Sequence of chain 4.E:
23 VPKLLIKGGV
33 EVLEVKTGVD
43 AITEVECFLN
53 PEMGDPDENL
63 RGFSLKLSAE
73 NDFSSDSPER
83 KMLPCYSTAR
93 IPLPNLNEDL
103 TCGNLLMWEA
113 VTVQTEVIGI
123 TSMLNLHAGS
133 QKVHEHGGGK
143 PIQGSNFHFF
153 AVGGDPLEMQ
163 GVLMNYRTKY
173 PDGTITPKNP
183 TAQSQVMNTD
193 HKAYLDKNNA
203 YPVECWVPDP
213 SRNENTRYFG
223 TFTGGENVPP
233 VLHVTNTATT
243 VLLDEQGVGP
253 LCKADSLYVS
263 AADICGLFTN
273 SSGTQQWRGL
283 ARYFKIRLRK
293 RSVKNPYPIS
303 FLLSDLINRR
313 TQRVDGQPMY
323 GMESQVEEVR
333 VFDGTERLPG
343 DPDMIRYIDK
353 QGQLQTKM

Sequence of chain 4.A:
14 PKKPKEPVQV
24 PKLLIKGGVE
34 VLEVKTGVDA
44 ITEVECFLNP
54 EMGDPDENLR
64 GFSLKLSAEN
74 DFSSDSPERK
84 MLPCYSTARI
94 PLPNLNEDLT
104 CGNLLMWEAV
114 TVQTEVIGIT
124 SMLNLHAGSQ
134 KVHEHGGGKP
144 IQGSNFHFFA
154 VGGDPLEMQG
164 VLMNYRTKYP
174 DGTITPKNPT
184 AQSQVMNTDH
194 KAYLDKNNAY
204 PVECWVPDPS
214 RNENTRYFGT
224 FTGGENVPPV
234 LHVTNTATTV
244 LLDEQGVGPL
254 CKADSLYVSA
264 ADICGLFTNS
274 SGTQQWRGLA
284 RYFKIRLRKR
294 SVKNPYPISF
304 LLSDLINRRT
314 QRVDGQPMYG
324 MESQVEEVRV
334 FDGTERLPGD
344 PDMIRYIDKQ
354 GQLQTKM

This small molecule binds to this protein.
Small molecule (SMILES): CC(=O)N[C@H]1[C@H]([C@H](O)[C@H](O)CO)O[C@@](O[C@H](CO)[C@@H](O)[C@@H]2O[C@@H](C(=O)O)C[C@H](O)[C@H]2NC(C)=O)(C(=O)O)C[C@@H]1O

Binding-site contacts:
Ligand atom O1B contacts residue ASN272 of chain 4.A at 3.7 Å.
Ligand atom C11 contacts residue PHE270 of chain 4.A at 3.8 Å (hydrophobic).
Ligand atom N5 contacts residue ASN272 of chain 4.A at 3.1 Å (h-bond).
Ligand atom C10 contacts residue GLN278 of chain 4.A at 4.0 Å.
Ligand atom C11 contacts residue GLN278 of chain 4.A at 3.4 Å.
Ligand atom C11 contacts residue LEU62 of chain 4.A at 4.0 Å (hydrophobic).
Ligand atom O1A contacts residue SER274 of chain 4.A at 2.3 Å (h-bond).
Ligand atom O8 contacts residue THR276 of chain 4.A at 3.2 Å.
Ligand atom C8 contacts residue GLN278 of chain 4.A at 3.7 Å.
Ligand atom C9 contacts residue LEU67 of chain 4.A at 3.9 Å (hydrophobic).
Ligand atom C11 contacts residue ASN272 of chain 4.A at 3.4 Å.
Ligand atom C11 contacts residue PHE65 of chain 4.A at 3.7 Å (hydrophobic).
Ligand atom O9 contacts residue LEU67 of chain 4.A at 3.2 Å.
Ligand atom C10 contacts residue LEU62 of chain 4.A at 3.9 Å (hydrophobic).
Ligand atom O8 contacts residue ASN272 of chain 4.A at 3.5 Å (h-bond).
Ligand atom C7 contacts residue GLN278 of chain 4.A at 3.8 Å.
Ligand atom C11 contacts residue THR276 of chain 4.A at 3.7 Å.
Ligand atom C1 contacts residue LYS68 of chain 4.A at 3.8 Å.
Ligand atom C1 contacts residue THR276 of chain 4.A at 3.5 Å.
Ligand atom O1B contacts residue LYS68 of chain 4.A at 3.7 Å.
Ligand atom O8 contacts residue GLN278 of chain 4.A at 3.5 Å (h-bond).
Ligand atom O1B contacts residue SER274 of chain 4.A at 3.9 Å.
Ligand atom O10 contacts residue PHE75 of chain 4.B at 3.5 Å.
Ligand atom O1A contacts residue THR276 of chain 4.A at 3.4 Å (h-bond).
Ligand atom O8 contacts residue LYS68 of chain 4.A at 3.9 Å.
Ligand atom O9 contacts residue LYS68 of chain 4.A at 2.8 Å (salt-bridge).
Ligand atom C4 contacts residue ASN272 of chain 4.A at 4.0 Å.
Ligand atom C5 contacts residue ASN272 of chain 4.A at 3.9 Å.
Ligand atom N5 contacts residue GLN278 of chain 4.A at 3.7 Å.
Ligand atom C1 contacts residue SER274 of chain 4.A at 3.4 Å.
Ligand atom O1A contacts residue LYS68 of chain 4.A at 3.2 Å (salt-bridge).
Ligand atom O1B contacts residue THR276 of chain 4.A at 2.8 Å (h-bond).
Ligand atom C6 contacts residue ASN272 of chain 4.A at 3.5 Å.
Ligand atom C11 contacts residue HIS138 of chain 4.E at 3.4 Å.
Ligand atom C10 contacts residue ASN272 of chain 4.A at 3.7 Å.
Ligand atom C9 contacts residue LYS68 of chain 4.A at 3.8 Å.
Ligand atom O10 contacts residue LEU62 of chain 4.A at 3.6 Å.
Ligand atom C9 contacts residue GLN278 of chain 4.A at 3.2 Å.
Ligand atom C11 contacts residue PHE75 of chain 4.B at 3.5 Å (hydrophobic).
Ligand atom C10 contacts residue PHE75 of chain 4.B at 3.9 Å (hydrophobic).

Sequence of chain 4.B:
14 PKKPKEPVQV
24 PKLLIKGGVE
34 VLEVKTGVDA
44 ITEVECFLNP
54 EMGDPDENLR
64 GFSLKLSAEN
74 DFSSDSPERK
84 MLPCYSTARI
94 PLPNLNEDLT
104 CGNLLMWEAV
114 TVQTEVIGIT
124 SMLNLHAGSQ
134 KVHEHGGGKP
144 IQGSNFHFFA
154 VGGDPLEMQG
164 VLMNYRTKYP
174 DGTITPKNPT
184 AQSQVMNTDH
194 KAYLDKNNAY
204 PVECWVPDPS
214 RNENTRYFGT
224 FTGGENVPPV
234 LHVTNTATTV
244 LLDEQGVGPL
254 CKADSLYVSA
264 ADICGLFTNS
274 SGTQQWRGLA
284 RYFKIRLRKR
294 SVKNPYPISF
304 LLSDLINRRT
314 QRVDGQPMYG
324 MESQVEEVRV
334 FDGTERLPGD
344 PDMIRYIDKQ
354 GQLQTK